Sequence of chain 1.A:
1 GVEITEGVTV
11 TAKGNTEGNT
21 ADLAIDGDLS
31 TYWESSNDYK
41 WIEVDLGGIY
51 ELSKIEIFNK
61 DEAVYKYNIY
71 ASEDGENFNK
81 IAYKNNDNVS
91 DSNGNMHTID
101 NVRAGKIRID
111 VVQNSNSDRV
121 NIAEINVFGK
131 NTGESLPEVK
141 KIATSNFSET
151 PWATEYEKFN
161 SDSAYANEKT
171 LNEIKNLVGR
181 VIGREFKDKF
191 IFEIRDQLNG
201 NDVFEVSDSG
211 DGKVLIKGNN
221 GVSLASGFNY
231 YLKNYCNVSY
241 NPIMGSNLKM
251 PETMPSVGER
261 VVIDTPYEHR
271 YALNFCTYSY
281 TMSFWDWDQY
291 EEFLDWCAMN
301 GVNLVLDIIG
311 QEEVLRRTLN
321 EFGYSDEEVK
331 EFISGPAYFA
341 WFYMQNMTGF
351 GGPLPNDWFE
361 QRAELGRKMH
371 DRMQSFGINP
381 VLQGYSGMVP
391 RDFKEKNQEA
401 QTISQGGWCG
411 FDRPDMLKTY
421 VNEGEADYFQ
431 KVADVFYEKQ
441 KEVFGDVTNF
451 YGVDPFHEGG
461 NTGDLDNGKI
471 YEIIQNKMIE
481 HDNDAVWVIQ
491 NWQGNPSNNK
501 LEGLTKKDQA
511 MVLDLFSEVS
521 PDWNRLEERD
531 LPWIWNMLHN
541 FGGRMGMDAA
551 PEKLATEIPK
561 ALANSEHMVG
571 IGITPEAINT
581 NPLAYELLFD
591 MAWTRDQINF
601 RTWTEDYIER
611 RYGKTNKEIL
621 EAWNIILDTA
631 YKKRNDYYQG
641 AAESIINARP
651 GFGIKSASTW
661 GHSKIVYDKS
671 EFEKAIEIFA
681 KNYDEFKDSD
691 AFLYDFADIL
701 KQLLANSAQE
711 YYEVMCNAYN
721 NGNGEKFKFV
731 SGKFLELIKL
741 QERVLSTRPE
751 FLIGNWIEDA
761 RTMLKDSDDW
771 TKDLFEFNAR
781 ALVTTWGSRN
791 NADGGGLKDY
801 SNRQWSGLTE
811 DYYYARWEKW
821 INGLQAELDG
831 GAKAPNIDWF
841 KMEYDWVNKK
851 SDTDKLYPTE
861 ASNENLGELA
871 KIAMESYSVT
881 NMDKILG

Binding-site contacts:
Ligand atom O3 contacts residue MET344 of chain 1.A at 3.6 Å.
Ligand atom C7 contacts residue TRP341 of chain 1.A at 3.7 Å (hydrophobic).
Ligand atom O6 contacts residue ASN274 of chain 1.A at 3.0 Å (h-bond).
Ligand atom O7 contacts residue TRP341 of chain 1.A at 3.5 Å.
Ligand atom C2 contacts residue GLU576 of chain 1.A at 3.5 Å.
Ligand atom O4 contacts residue HIS457 of chain 1.A at 2.5 Å (h-bond).
Ligand atom C1 contacts residue GLU576 of chain 1.A at 3.1 Å.
Ligand atom C4 contacts residue HIS457 of chain 1.A at 3.8 Å.
Ligand atom O1 contacts residue TYR800 of chain 1.A at 2.6 Å (h-bond).
Ligand atom O6 contacts residue GLU576 of chain 1.A at 3.3 Å (salt-bridge).
Ligand atom O1 contacts residue GOL1 of chain 1.E at 3.8 Å.
Ligand atom O6 contacts residue LEU515 of chain 1.A at 3.5 Å.
Ligand atom C8 contacts residue TYR280 of chain 1.A at 3.4 Å (hydrophobic).
Ligand atom O7 contacts residue TYR280 of chain 1.A at 2.6 Å (h-bond).
Ligand atom O5 contacts residue TRP492 of chain 1.A at 3.5 Å.
Ligand atom C8 contacts residue LEU797 of chain 1.A at 3.6 Å (hydrophobic).
Ligand atom N2 contacts residue GOL1 of chain 1.E at 2.8 Å (h-bond).
Ligand atom C3 contacts residue CYS276 of chain 1.A at 3.8 Å (hydrophobic).
Ligand atom O5 contacts residue GLU576 of chain 1.A at 2.8 Å (salt-bridge).
Ligand atom O3 contacts residue TRP341 of chain 1.A at 2.7 Å (h-bond).
Ligand atom O7 contacts residue TYR800 of chain 1.A at 3.4 Å.
Ligand atom C6 contacts residue TRP492 of chain 1.A at 3.6 Å (hydrophobic).
Ligand atom O1 contacts residue GLU576 of chain 1.A at 2.7 Å (salt-bridge).
Ligand atom C5 contacts residue GLU576 of chain 1.A at 3.6 Å.
Ligand atom C8 contacts residue TYR800 of chain 1.A at 3.8 Å (hydrophobic).
Ligand atom O7 contacts residue GLU576 of chain 1.A at 3.6 Å.
Ligand atom C7 contacts residue TYR800 of chain 1.A at 3.7 Å (hydrophobic).
Ligand atom C2 contacts residue GOL1 of chain 1.E at 3.7 Å.
Ligand atom O3 contacts residue CYS276 of chain 1.A at 3.2 Å (h-bond).
Ligand atom C7 contacts residue TYR280 of chain 1.A at 3.4 Å (hydrophobic).
Ligand atom C1 contacts residue GOL1 of chain 1.E at 3.8 Å.
Ligand atom C7 contacts residue GOL1 of chain 1.E at 3.6 Å.
Ligand atom O4 contacts residue MET344 of chain 1.A at 3.8 Å.
Ligand atom C8 contacts residue GOL1 of chain 1.E at 3.6 Å.
Ligand atom C6 contacts residue LEU515 of chain 1.A at 3.5 Å (hydrophobic).
Ligand atom O1 contacts residue PHE541 of chain 1.A at 3.7 Å.
Ligand atom C1 contacts residue TYR800 of chain 1.A at 3.8 Å (hydrophobic).
Ligand atom C5 contacts residue TRP492 of chain 1.A at 3.7 Å (hydrophobic).
Ligand atom C4 contacts residue CYS276 of chain 1.A at 3.7 Å (hydrophobic).
Ligand atom C1 contacts residue GLU458 of chain 1.A at 3.8 Å.

The protein below binds the small molecule below.
Small molecule (SMILES): CC(=O)N[C@@H]1[C@@H](O)[C@H](O)[C@@H](CO)O[C@H]1O